Binding-site contacts:
Ligand atom C2 contacts residue ASN12 of chain 22.K at 3.3 Å.
Ligand atom C5 contacts residue ASN12 of chain 22.K at 4.2 Å.
Ligand atom C7 contacts residue ASN12 of chain 22.K at 3.9 Å.
Ligand atom O7 contacts residue ASN12 of chain 22.K at 3.6 Å.
Ligand atom C1 contacts residue ASN12 of chain 22.K at 2.2 Å.
Ligand atom O5 contacts residue ASN12 of chain 22.K at 2.8 Å (h-bond).
Ligand atom N2 contacts residue ASN12 of chain 22.K at 3.8 Å.

Sequence of chain 22.K:
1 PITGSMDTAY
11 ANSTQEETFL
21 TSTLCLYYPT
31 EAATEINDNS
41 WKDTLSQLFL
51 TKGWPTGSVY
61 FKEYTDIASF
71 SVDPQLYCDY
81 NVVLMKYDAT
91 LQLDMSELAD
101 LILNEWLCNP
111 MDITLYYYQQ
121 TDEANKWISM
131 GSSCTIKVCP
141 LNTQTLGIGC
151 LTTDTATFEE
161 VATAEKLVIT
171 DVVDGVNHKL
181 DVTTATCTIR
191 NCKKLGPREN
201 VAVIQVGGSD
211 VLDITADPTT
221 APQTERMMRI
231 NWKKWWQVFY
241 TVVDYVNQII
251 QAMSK

This small molecule binds to this protein.
Small molecule (SMILES): CC(=O)N[C@H]1[C@H](O[C@H]2[C@H](O)[C@@H](NC(C)=O)CO[C@@H]2CO)O[C@H](CO)[C@@H](O)[C@@H]1O